Binding-site contacts:
Ligand atom C5 contacts residue ASN262 of chain 1.B at 3.7 Å.
Ligand atom O5 contacts residue ASN262 of chain 1.B at 2.4 Å (h-bond).
Ligand atom C7 contacts residue ASN262 of chain 1.B at 3.2 Å.
Ligand atom C3 contacts residue ASN262 of chain 1.B at 3.8 Å.
Ligand atom O6 contacts residue THR137 of chain 1.B at 4.2 Å.
Ligand atom O5 contacts residue THR137 of chain 1.B at 3.7 Å.
Ligand atom C4 contacts residue ASN262 of chain 1.B at 4.2 Å.
Ligand atom C1 contacts residue THR137 of chain 1.B at 4.2 Å.
Ligand atom C6 contacts residue THR137 of chain 1.B at 3.7 Å.
Ligand atom C8 contacts residue ASN262 of chain 1.B at 3.7 Å.
Ligand atom C5 contacts residue THR137 of chain 1.B at 4.3 Å.
Ligand atom C2 contacts residue ASN262 of chain 1.B at 2.5 Å.
Ligand atom N2 contacts residue ASN262 of chain 1.B at 2.9 Å (h-bond).
Ligand atom C1 contacts residue ASN262 of chain 1.B at 1.4 Å.
Ligand atom O7 contacts residue ASN262 of chain 1.B at 3.1 Å (h-bond).

Sequence of chain 1.B:
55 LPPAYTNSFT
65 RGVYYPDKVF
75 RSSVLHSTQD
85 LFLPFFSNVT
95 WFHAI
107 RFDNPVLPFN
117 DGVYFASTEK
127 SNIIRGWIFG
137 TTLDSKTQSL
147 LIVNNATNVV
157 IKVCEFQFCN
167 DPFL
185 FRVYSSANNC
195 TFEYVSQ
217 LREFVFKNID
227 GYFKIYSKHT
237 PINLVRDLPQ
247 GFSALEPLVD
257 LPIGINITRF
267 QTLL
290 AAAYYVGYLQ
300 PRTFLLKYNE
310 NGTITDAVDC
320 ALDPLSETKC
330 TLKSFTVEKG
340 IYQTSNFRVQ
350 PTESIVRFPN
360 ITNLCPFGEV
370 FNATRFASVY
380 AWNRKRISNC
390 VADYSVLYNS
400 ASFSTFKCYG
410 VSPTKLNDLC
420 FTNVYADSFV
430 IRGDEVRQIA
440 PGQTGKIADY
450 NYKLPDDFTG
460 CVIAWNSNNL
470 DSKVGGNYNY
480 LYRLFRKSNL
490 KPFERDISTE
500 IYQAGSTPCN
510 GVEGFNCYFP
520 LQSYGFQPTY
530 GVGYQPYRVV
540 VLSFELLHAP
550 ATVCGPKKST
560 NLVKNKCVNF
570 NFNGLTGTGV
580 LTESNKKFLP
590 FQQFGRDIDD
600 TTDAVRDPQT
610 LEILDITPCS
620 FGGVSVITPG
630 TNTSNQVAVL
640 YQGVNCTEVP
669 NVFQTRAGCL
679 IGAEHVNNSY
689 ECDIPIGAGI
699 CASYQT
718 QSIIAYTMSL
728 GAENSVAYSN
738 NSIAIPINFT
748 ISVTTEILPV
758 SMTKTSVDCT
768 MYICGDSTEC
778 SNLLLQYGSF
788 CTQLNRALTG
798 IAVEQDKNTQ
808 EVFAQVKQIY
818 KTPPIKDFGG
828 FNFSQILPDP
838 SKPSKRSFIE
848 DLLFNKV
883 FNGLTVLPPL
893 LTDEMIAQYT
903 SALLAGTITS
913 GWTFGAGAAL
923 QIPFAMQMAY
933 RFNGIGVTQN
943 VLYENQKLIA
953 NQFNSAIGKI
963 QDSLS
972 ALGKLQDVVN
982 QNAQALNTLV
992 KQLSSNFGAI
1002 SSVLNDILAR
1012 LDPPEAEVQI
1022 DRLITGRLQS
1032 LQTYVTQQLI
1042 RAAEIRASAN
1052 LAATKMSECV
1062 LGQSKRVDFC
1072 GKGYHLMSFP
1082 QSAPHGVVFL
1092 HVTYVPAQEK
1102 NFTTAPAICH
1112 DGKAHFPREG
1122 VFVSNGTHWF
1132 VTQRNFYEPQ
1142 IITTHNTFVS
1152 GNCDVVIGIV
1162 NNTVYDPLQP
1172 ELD

The protein below binds the small molecule below.
Small molecule (SMILES): CC(=O)N[C@@H]1[C@@H](O)[C@H](O)[C@@H](CO)O[C@H]1O